Sequence of chain 5.H:
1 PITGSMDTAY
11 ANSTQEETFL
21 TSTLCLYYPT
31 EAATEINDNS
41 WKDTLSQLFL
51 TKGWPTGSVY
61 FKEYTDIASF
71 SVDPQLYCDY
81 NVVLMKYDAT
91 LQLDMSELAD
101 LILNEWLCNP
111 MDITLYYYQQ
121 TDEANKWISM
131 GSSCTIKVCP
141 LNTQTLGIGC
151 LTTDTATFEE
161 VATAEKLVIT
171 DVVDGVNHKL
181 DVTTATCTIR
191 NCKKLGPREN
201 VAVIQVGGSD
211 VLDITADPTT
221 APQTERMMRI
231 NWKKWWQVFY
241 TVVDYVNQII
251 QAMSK

The small molecule below binds the protein below.
Small molecule (SMILES): CC(=O)N[C@H]1[C@H](O[C@H]2[C@H](O)[C@@H](NC(C)=O)CO[C@@H]2CO)O[C@H](CO)[C@@H](O)[C@@H]1O

Binding-site contacts:
Ligand atom C1 contacts residue ASN12 of chain 5.H at 2.2 Å.
Ligand atom O7 contacts residue ASN12 of chain 5.H at 3.7 Å.
Ligand atom C7 contacts residue ASN12 of chain 5.H at 3.9 Å.
Ligand atom C2 contacts residue ASN12 of chain 5.H at 3.2 Å.
Ligand atom C5 contacts residue ASN12 of chain 5.H at 4.1 Å.
Ligand atom N2 contacts residue ASN12 of chain 5.H at 3.8 Å.
Ligand atom O5 contacts residue ASN12 of chain 5.H at 2.7 Å (h-bond).